Binding-site contacts:
Ligand atom C3 contacts residue ASN151 of chain 1.F at 3.8 Å.
Ligand atom O6 contacts residue NAG1 of chain 1.QA at 4.2 Å.
Ligand atom C7 contacts residue NAG1 of chain 1.QA at 3.8 Å.
Ligand atom N2 contacts residue ASN151 of chain 1.F at 2.9 Å (h-bond).
Ligand atom O5 contacts residue ASN151 of chain 1.F at 2.4 Å (h-bond).
Ligand atom C2 contacts residue ASN151 of chain 1.F at 2.4 Å.
Ligand atom C1 contacts residue ASN151 of chain 1.A at 4.2 Å.
Ligand atom C6 contacts residue NAG1 of chain 1.K at 4.2 Å.
Ligand atom O5 contacts residue ASN151 of chain 1.A at 3.9 Å.
Ligand atom C8 contacts residue ASN151 of chain 1.F at 4.4 Å.
Ligand atom C1 contacts residue ASN151 of chain 1.F at 1.4 Å.
Ligand atom C6 contacts residue THR153 of chain 1.F at 3.7 Å.
Ligand atom C7 contacts residue NAG1 of chain 1.K at 4.3 Å.
Ligand atom C5 contacts residue THR153 of chain 1.F at 4.4 Å.
Ligand atom O6 contacts residue THR153 of chain 1.F at 3.2 Å (h-bond).
Ligand atom C7 contacts residue ASN151 of chain 1.F at 3.3 Å.
Ligand atom N2 contacts residue NAG1 of chain 1.QA at 3.5 Å (h-bond).
Ligand atom C4 contacts residue ASN151 of chain 1.F at 4.2 Å.
Ligand atom C5 contacts residue ASN151 of chain 1.F at 3.7 Å.
Ligand atom O7 contacts residue ASN151 of chain 1.F at 3.3 Å (h-bond).
Ligand atom O7 contacts residue NAG1 of chain 1.K at 3.3 Å.
Ligand atom O5 contacts residue THR153 of chain 1.F at 4.4 Å.
Ligand atom C8 contacts residue NAG1 of chain 1.QA at 3.3 Å.
Ligand atom C2 contacts residue NAG1 of chain 1.K at 4.5 Å.

Sequence of chain 1.F:
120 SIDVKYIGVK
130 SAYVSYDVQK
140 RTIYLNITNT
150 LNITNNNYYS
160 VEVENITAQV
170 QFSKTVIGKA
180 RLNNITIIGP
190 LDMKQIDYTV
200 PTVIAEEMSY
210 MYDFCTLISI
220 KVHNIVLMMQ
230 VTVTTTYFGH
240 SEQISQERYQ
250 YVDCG

Sequence of chain 1.A:
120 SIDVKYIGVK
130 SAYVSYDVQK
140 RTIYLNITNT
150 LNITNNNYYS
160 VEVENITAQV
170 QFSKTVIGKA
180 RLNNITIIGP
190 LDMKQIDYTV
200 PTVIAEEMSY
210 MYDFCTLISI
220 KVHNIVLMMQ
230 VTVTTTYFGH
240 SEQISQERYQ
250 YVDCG

This small molecule binds to this protein.
Small molecule (SMILES): CC(=O)N[C@@H]1[C@@H](O)[C@H](O)[C@@H](CO)O[C@H]1O